Binding-site contacts:
Ligand atom O3 contacts residue ASN54 of chain 3.C at 3.8 Å.
Ligand atom C8 contacts residue ASN107 of chain 3.A at 4.4 Å.
Ligand atom O5 contacts residue GLU55 of chain 3.C at 3.2 Å (salt-bridge).
Ligand atom C5 contacts residue GLU55 of chain 3.C at 3.8 Å.
Ligand atom C7 contacts residue ASN107 of chain 3.A at 3.4 Å.
Ligand atom C3 contacts residue GLU55 of chain 3.C at 4.2 Å.
Ligand atom C3 contacts residue ASN107 of chain 3.A at 3.8 Å.
Ligand atom O7 contacts residue ARG56 of chain 3.C at 3.7 Å.
Ligand atom C4 contacts residue GLU55 of chain 3.C at 3.9 Å.
Ligand atom N2 contacts residue GLU55 of chain 3.C at 4.4 Å.
Ligand atom C1 contacts residue GLU55 of chain 3.C at 3.9 Å.
Ligand atom C5 contacts residue ASN107 of chain 3.A at 3.7 Å.
Ligand atom C4 contacts residue ASN107 of chain 3.A at 4.3 Å.
Ligand atom C2 contacts residue ARG56 of chain 3.C at 3.5 Å.
Ligand atom C8 contacts residue ARG56 of chain 3.C at 3.3 Å.
Ligand atom O3 contacts residue GLU55 of chain 3.C at 4.1 Å.
Ligand atom N2 contacts residue ARG56 of chain 3.C at 3.5 Å (salt-bridge).
Ligand atom C2 contacts residue ASN107 of chain 3.A at 2.5 Å.
Ligand atom C2 contacts residue GLU55 of chain 3.C at 3.8 Å.
Ligand atom C7 contacts residue ARG56 of chain 3.C at 3.4 Å.
Ligand atom C3 contacts residue ARG56 of chain 3.C at 4.2 Å.
Ligand atom O5 contacts residue ASN107 of chain 3.A at 2.4 Å (h-bond).
Ligand atom C1 contacts residue ASN107 of chain 3.A at 1.4 Å.
Ligand atom N2 contacts residue ASN107 of chain 3.A at 2.9 Å (h-bond).
Ligand atom O3 contacts residue ARG56 of chain 3.C at 3.2 Å (salt-bridge).
Ligand atom C6 contacts residue GLU55 of chain 3.C at 3.6 Å.
Ligand atom O7 contacts residue ASN107 of chain 3.A at 3.5 Å (h-bond).

Sequence of chain 3.A:
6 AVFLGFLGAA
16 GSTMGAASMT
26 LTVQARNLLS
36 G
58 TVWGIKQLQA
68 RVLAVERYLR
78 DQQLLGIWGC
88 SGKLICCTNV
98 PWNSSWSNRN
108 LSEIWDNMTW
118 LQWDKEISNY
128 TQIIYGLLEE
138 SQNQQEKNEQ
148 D

The protein below binds the small molecule below.
Small molecule (SMILES): CC(=O)N[C@@H]1[C@@H](O)[C@H](O)[C@@H](CO)O[C@H]1O

Sequence of chain 3.C:
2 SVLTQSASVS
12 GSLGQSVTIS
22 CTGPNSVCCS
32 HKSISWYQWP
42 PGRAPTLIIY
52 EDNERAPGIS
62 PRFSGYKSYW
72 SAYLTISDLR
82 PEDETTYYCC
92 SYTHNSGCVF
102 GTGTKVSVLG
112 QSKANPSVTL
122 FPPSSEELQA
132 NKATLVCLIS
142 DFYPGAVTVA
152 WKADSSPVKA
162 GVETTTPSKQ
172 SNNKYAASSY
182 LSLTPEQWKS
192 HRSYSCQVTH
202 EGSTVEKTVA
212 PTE